A small-molecule ligand and the protein it binds are described below.
Small molecule (SMILES): CCCO[P](=O)(O)OP(=O)(O)O

Binding-site contacts:
Ligand atom O2A contacts residue VAL487 of chain 4.B at 3.6 Å.
Ligand atom O3B contacts residue GLY571 of chain 4.B at 2.9 Å (h-bond).
Ligand atom C5 contacts residue YF31 of chain 4.F at 3.4 Å.
Ligand atom O7 contacts residue GLU569 of chain 4.B at 3.7 Å.
Ligand atom C5 contacts residue MET572 of chain 4.B at 3.4 Å (hydrophobic).
Ligand atom O2A contacts residue ALA541 of chain 4.B at 3.7 Å.
Ligand atom O3A contacts residue MG1 of chain 4.J at 2.9 Å.
Ligand atom O3B contacts residue MG1 of chain 4.J at 2.3 Å.
Ligand atom PB contacts residue GLN489 of chain 4.B at 3.7 Å.
Ligand atom O2B contacts residue GLN489 of chain 4.B at 3.4 Å (h-bond).
Ligand atom O3B contacts residue GLU569 of chain 4.B at 3.3 Å (salt-bridge).
Ligand atom O1B contacts residue GLN489 of chain 4.B at 3.0 Å (h-bond).
Ligand atom O3A contacts residue HIS490 of chain 4.B at 3.2 Å (h-bond).
Ligand atom O2B contacts residue HIS490 of chain 4.B at 2.9 Å (h-bond).
Ligand atom PB contacts residue GLY571 of chain 4.B at 3.5 Å.
Ligand atom PA contacts residue ALA541 of chain 4.B at 3.6 Å.
Ligand atom O1B contacts residue GLY571 of chain 4.B at 3.1 Å.
Ligand atom C5 contacts residue GLY488 of chain 4.B at 3.2 Å.
Ligand atom O2A contacts residue SER542 of chain 4.B at 2.8 Å (h-bond).
Ligand atom O7 contacts residue ALA541 of chain 4.B at 3.2 Å.
Ligand atom C6 contacts residue YF31 of chain 4.F at 3.5 Å.
Ligand atom O1A contacts residue ASP540 of chain 4.B at 3.0 Å (salt-bridge).
Ligand atom C7 contacts residue GLN570 of chain 4.B at 3.5 Å.
Ligand atom O7 contacts residue GLN570 of chain 4.B at 3.6 Å.
Ligand atom C7 contacts residue MET515 of chain 4.B at 3.6 Å (hydrophobic).
Ligand atom O1A contacts residue MG1 of chain 4.J at 2.2 Å.
Ligand atom PB contacts residue MG1 of chain 4.J at 3.3 Å.
Ligand atom O2A contacts residue GLY539 of chain 4.B at 3.4 Å.
Ligand atom O1B contacts residue GLY488 of chain 4.B at 3.6 Å.
Ligand atom O3A contacts residue GLY539 of chain 4.B at 3.7 Å.
Ligand atom PA contacts residue MG1 of chain 4.J at 3.1 Å.
Ligand atom C7 contacts residue YF31 of chain 4.F at 3.7 Å.
Ligand atom O1A contacts residue GLY539 of chain 4.B at 3.5 Å.
Ligand atom O1B contacts residue MET572 of chain 4.B at 3.0 Å (h-bond).
Ligand atom C6 contacts residue VAL487 of chain 4.B at 3.6 Å (hydrophobic).
Ligand atom O2A contacts residue HIS490 of chain 4.B at 3.5 Å.
Ligand atom C5 contacts residue VAL487 of chain 4.B at 3.1 Å (hydrophobic).
Ligand atom O1A contacts residue GLU569 of chain 4.B at 3.1 Å (salt-bridge).
Ligand atom O1A contacts residue ALA541 of chain 4.B at 2.7 Å (h-bond).
Ligand atom O3B contacts residue ASN567 of chain 4.B at 2.9 Å (h-bond).

Sequence of chain 4.B:
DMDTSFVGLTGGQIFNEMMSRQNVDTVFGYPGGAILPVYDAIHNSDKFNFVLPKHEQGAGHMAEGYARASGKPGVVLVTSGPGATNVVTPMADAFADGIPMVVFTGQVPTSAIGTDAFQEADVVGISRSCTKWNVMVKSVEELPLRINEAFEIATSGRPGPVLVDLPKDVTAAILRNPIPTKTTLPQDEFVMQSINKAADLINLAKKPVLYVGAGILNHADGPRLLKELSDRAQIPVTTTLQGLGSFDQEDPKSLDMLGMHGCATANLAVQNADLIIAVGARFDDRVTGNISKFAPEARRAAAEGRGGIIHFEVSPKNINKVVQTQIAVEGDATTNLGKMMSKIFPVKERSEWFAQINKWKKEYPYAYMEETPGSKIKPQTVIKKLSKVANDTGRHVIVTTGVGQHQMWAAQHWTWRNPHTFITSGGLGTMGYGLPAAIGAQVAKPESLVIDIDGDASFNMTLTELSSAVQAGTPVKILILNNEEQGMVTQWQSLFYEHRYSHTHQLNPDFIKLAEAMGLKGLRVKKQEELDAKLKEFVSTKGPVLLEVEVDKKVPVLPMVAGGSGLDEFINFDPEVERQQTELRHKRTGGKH